Sequence of chain 3.A:
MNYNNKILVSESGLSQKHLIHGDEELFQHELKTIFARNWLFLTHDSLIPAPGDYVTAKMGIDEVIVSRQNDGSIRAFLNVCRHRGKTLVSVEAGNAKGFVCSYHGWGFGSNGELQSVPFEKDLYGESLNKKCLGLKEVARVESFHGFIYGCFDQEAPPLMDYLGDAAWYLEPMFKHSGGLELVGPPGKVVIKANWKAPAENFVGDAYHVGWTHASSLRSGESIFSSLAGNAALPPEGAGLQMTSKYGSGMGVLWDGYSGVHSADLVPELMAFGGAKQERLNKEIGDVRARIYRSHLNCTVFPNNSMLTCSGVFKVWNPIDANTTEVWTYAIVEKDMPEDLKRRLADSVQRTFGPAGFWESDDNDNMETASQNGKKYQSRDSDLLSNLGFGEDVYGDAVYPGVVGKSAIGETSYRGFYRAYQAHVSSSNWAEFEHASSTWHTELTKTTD

The protein below binds the small molecule below.
Small molecule (SMILES): c1ccc2[nH]ccc2c1

Binding-site contacts:
Ligand atom C2 contacts residue LEU307 of chain 3.A at 4.4 Å (hydrophobic).
Ligand atom C4 contacts residue LEU307 of chain 3.A at 4.3 Å (hydrophobic).
Ligand atom N1 contacts residue PHE202 of chain 3.A at 4.1 Å.
Ligand atom C2 contacts residue HIS208 of chain 3.A at 3.7 Å.
Ligand atom C8 contacts residue ASN297 of chain 3.A at 3.6 Å.
Ligand atom C6 contacts residue VAL209 of chain 3.A at 4.0 Å (hydrophobic).
Ligand atom N1 contacts residue ASN201 of chain 3.A at 3.3 Å (h-bond).
Ligand atom C2 contacts residue PHE202 of chain 3.A at 4.0 Å (hydrophobic).
Ligand atom C9 contacts residue OXY1 of chain 3.H at 3.8 Å.
Ligand atom C3 contacts residue OXY1 of chain 3.H at 2.8 Å.
Ligand atom N1 contacts residue HIS208 of chain 3.A at 3.9 Å.
Ligand atom C3 contacts residue HIS208 of chain 3.A at 4.1 Å.
Ligand atom C6 contacts residue ASN297 of chain 3.A at 3.8 Å.
Ligand atom C9 contacts residue ASN297 of chain 3.A at 4.4 Å.
Ligand atom C2 contacts residue OXY1 of chain 3.H at 3.1 Å.
Ligand atom C3 contacts residue FE1 of chain 3.K at 4.3 Å.
Ligand atom C4 contacts residue VAL209 of chain 3.A at 4.0 Å (hydrophobic).
Ligand atom C5 contacts residue VAL209 of chain 3.A at 3.9 Å (hydrophobic).
Ligand atom C7 contacts residue ASP205 of chain 3.A at 3.8 Å.
Ligand atom C8 contacts residue ASP205 of chain 3.A at 3.6 Å.
Ligand atom C7 contacts residue VAL209 of chain 3.A at 4.2 Å (hydrophobic).
Ligand atom C7 contacts residue ASN297 of chain 3.A at 3.2 Å.
Ligand atom C9 contacts residue LEU307 of chain 3.A at 4.0 Å (hydrophobic).
Ligand atom C8 contacts residue HIS208 of chain 3.A at 4.3 Å.
Ligand atom C2 contacts residue ASN201 of chain 3.A at 3.3 Å.
Ligand atom C4 contacts residue HIS295 of chain 3.A at 4.2 Å.
Ligand atom C2 contacts residue ASP205 of chain 3.A at 4.3 Å.
Ligand atom N1 contacts residue OXY1 of chain 3.H at 4.4 Å.
Ligand atom C4 contacts residue OXY1 of chain 3.H at 4.4 Å.
Ligand atom C9 contacts residue VAL209 of chain 3.A at 4.1 Å (hydrophobic).
Ligand atom C7 contacts residue ALA206 of chain 3.A at 4.2 Å (hydrophobic).
Ligand atom N1 contacts residue ASN297 of chain 3.A at 3.8 Å.
Ligand atom C3 contacts residue LEU307 of chain 3.A at 4.0 Å (hydrophobic).
Ligand atom C8 contacts residue LEU307 of chain 3.A at 4.5 Å (hydrophobic).
Ligand atom C8 contacts residue VAL209 of chain 3.A at 4.2 Å (hydrophobic).
Ligand atom C3 contacts residue ASN201 of chain 3.A at 4.3 Å.
Ligand atom C5 contacts residue HIS295 of chain 3.A at 3.9 Å.
Ligand atom N1 contacts residue ASP205 of chain 3.A at 3.4 Å (salt-bridge).
Ligand atom C9 contacts residue HIS208 of chain 3.A at 4.4 Å.